A small-molecule ligand and the protein it binds are described below.
Small molecule (SMILES): CN1[C@@H]2CC[C@H]1CC(=O)C2

Sequence of chain 1.B:
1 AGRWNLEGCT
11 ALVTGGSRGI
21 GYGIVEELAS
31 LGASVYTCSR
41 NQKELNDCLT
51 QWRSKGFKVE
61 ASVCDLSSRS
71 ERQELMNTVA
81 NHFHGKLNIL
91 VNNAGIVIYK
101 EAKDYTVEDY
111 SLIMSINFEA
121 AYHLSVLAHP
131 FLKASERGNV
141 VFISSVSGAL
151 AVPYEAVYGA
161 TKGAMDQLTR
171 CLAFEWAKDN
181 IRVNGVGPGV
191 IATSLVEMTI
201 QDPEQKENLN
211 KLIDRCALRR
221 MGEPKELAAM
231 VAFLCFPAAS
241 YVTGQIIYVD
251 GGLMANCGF

Binding-site contacts:
Ligand atom O3 contacts residue TYR158 of chain 1.B at 3.5 Å (h-bond).
Ligand atom C3 contacts residue GLU155 of chain 1.B at 3.2 Å.
Ligand atom C5 contacts residue LEU195 of chain 1.B at 3.8 Å (hydrophobic).
Ligand atom C4 contacts residue NDP1 of chain 1.E at 4.2 Å.
Ligand atom C3 contacts residue SER145 of chain 1.B at 4.1 Å.
Ligand atom C6 contacts residue LEU195 of chain 1.B at 3.9 Å (hydrophobic).
Ligand atom C9 contacts residue THR199 of chain 1.B at 4.1 Å.
Ligand atom C9 contacts residue GLU155 of chain 1.B at 3.6 Å.
Ligand atom C5 contacts residue GLU155 of chain 1.B at 3.4 Å.
Ligand atom C7 contacts residue LEU209 of chain 1.B at 4.1 Å (hydrophobic).
Ligand atom C1 contacts residue VAL190 of chain 1.B at 4.3 Å (hydrophobic).
Ligand atom C1 contacts residue LEU212 of chain 1.B at 3.8 Å (hydrophobic).
Ligand atom N8 contacts residue TYR99 of chain 1.B at 3.8 Å.
Ligand atom C2 contacts residue SER147 of chain 1.B at 4.2 Å.
Ligand atom C3 contacts residue SER147 of chain 1.B at 4.2 Å.
Ligand atom O3 contacts residue GLU155 of chain 1.B at 3.1 Å (salt-bridge).
Ligand atom C4 contacts residue GLU155 of chain 1.B at 3.1 Å.
Ligand atom C9 contacts residue LEU209 of chain 1.B at 3.7 Å (hydrophobic).
Ligand atom N8 contacts residue GLU155 of chain 1.B at 2.7 Å (salt-bridge).
Ligand atom C7 contacts residue LEU212 of chain 1.B at 4.4 Å (hydrophobic).
Ligand atom C5 contacts residue TYR99 of chain 1.B at 3.5 Å (hydrophobic).
Ligand atom C7 contacts residue GLY189 of chain 1.B at 4.0 Å.
Ligand atom C4 contacts residue TYR158 of chain 1.B at 4.2 Å (hydrophobic).
Ligand atom C2 contacts residue GLY189 of chain 1.B at 4.4 Å.
Ligand atom C6 contacts residue VAL196 of chain 1.B at 3.6 Å (hydrophobic).
Ligand atom C7 contacts residue NDP1 of chain 1.E at 3.7 Å.
Ligand atom O3 contacts residue SER145 of chain 1.B at 2.9 Å (h-bond).
Ligand atom C6 contacts residue NDP1 of chain 1.E at 3.2 Å.
Ligand atom C9 contacts residue TYR99 of chain 1.B at 3.5 Å (hydrophobic).
Ligand atom C1 contacts residue GLU155 of chain 1.B at 3.6 Å.
Ligand atom C7 contacts residue VAL196 of chain 1.B at 4.4 Å (hydrophobic).
Ligand atom C3 contacts residue NDP1 of chain 1.E at 3.9 Å.
Ligand atom C4 contacts residue LEU195 of chain 1.B at 4.3 Å (hydrophobic).
Ligand atom C2 contacts residue LEU212 of chain 1.B at 4.2 Å (hydrophobic).
Ligand atom O3 contacts residue SER147 of chain 1.B at 3.7 Å.
Ligand atom C3 contacts residue TYR158 of chain 1.B at 4.3 Å (hydrophobic).
Ligand atom C7 contacts residue VAL190 of chain 1.B at 3.5 Å (hydrophobic).
Ligand atom C4 contacts residue TYR99 of chain 1.B at 4.2 Å (hydrophobic).
Ligand atom C2 contacts residue GLU155 of chain 1.B at 3.3 Å.
Ligand atom O3 contacts residue NDP1 of chain 1.E at 3.3 Å.